Sequence of chain 7.A:
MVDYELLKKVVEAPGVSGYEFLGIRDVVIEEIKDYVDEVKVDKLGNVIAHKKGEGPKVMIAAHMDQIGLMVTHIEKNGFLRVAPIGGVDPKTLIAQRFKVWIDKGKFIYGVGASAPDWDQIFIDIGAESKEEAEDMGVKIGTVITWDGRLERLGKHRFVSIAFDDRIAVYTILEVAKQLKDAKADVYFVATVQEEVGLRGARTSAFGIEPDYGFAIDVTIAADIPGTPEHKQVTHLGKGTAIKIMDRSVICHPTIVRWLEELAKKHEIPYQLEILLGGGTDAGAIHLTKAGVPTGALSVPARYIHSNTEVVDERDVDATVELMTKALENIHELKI

This protein binds this small molecule.
Small molecule (SMILES): CC(C)C[C@@H](N)[C@H](O)C(=O)N[C@H](C(=O)N[C@@H](C(=O)N[C@@H](CC(=O)O)C(=O)O)C(C)C)C(C)C

Binding-site contacts:
Ligand atom C6 contacts residue ZN1 of chain 7.C at 2.8 Å.
Ligand atom C contacts residue ZN1 of chain 7.D at 2.9 Å.
Ligand atom N contacts residue VAL236 of chain 7.A at 3.4 Å (h-bond).
Ligand atom O contacts residue GLU213 of chain 7.A at 3.2 Å (salt-bridge).
Ligand atom C2 contacts residue GLY297 of chain 7.A at 3.6 Å.
Ligand atom C6 contacts residue ZN1 of chain 7.D at 2.9 Å.
Ligand atom O1 contacts residue ZN1 of chain 7.C at 2.0 Å.
Ligand atom OXT contacts residue ILE322 of chain 7.A at 3.0 Å.
Ligand atom N contacts residue ZN1 of chain 7.C at 2.2 Å.
Ligand atom O1 contacts residue ASP182 of chain 7.A at 3.0 Å (salt-bridge).
Ligand atom CA contacts residue ASP182 of chain 7.A at 3.6 Å.
Ligand atom CA contacts residue ZN1 of chain 7.C at 2.9 Å.
Ligand atom C5 contacts residue LEU293 of chain 7.A at 3.4 Å (hydrophobic).
Ligand atom OD1 contacts residue ILE238 of chain 7.A at 3.6 Å.
Ligand atom O1 contacts residue GLU213 of chain 7.A at 3.1 Å (salt-bridge).
Ligand atom C contacts residue HIS323 of chain 7.A at 3.3 Å.
Ligand atom O1 contacts residue ZN1 of chain 7.D at 2.1 Å.
Ligand atom C3 contacts residue VAL236 of chain 7.A at 3.3 Å (hydrophobic).
Ligand atom O contacts residue HIS323 of chain 7.A at 3.0 Å (h-bond).
Ligand atom C6 contacts residue GLU212 of chain 7.A at 3.2 Å.
Ligand atom O contacts residue ILE322 of chain 7.A at 3.3 Å.
Ligand atom CG contacts residue ILE238 of chain 7.A at 3.2 Å (hydrophobic).
Ligand atom C5 contacts residue VAL236 of chain 7.A at 3.3 Å (hydrophobic).
Ligand atom C contacts residue ILE322 of chain 7.A at 3.5 Å (hydrophobic).
Ligand atom N contacts residue GLY297 of chain 7.A at 3.3 Å (h-bond).
Ligand atom O contacts residue GLY297 of chain 7.A at 3.3 Å (h-bond).
Ligand atom O1 contacts residue GLU212 of chain 7.A at 2.9 Å (salt-bridge).
Ligand atom N contacts residue GLU212 of chain 7.A at 3.4 Å (salt-bridge).
Ligand atom OD2 contacts residue ILE238 of chain 7.A at 2.8 Å.
Ligand atom O contacts residue HIS323 of chain 7.A at 3.1 Å (h-bond).
Ligand atom O1 contacts residue HIS68 of chain 7.A at 3.1 Å (h-bond).
Ligand atom CA contacts residue ZN1 of chain 7.D at 3.4 Å.
Ligand atom O contacts residue ZN1 of chain 7.D at 2.4 Å.
Ligand atom OXT contacts residue HIS323 of chain 7.A at 2.8 Å.
Ligand atom CG2 contacts residue GLU212 of chain 7.A at 3.5 Å.
Ligand atom C contacts residue GLU213 of chain 7.A at 3.5 Å.
Ligand atom O contacts residue GLY296 of chain 7.A at 3.5 Å.
Ligand atom OD2 contacts residue ILE322 of chain 7.A at 3.1 Å.
Ligand atom N contacts residue ASP235 of chain 7.A at 2.7 Å (salt-bridge).
Ligand atom N contacts residue ASP182 of chain 7.A at 3.4 Å (salt-bridge).